Sequence of chain 1.A:
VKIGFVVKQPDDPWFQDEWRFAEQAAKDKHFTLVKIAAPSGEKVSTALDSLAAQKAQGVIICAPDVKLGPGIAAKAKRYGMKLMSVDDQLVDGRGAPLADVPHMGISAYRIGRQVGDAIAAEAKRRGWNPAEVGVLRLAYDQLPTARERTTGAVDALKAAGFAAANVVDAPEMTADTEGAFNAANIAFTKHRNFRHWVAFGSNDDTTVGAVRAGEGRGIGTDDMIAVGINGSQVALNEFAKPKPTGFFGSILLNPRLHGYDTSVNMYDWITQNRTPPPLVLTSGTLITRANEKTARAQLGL

A small-molecule ligand and the protein it binds are described below.
Small molecule (SMILES): OC[C@H]1O[C@@H](O)[C@H](O)[C@@H](O)[C@H]1O

Binding-site contacts:
Ligand atom C3 contacts residue ASN266 of chain 1.A at 3.9 Å.
Ligand atom C6 contacts residue ASP123 of chain 1.A at 3.4 Å.
Ligand atom O3 contacts residue ASN266 of chain 1.A at 3.0 Å (h-bond).
Ligand atom C5 contacts residue ASP123 of chain 1.A at 3.6 Å.
Ligand atom C1 contacts residue ARG185 of chain 1.A at 3.9 Å.
Ligand atom O6 contacts residue ILE142 of chain 1.A at 3.6 Å.
Ligand atom C5 contacts residue ARG185 of chain 1.A at 3.8 Å.
Ligand atom O2 contacts residue PHE51 of chain 1.A at 4.0 Å.
Ligand atom O4 contacts residue ASN266 of chain 1.A at 2.6 Å (h-bond).
Ligand atom C2 contacts residue LYS44 of chain 1.A at 3.8 Å.
Ligand atom O3 contacts residue ASP48 of chain 1.A at 2.6 Å (salt-bridge).
Ligand atom C5 contacts residue TRP50 of chain 1.A at 3.6 Å (hydrophobic).
Ligand atom C1 contacts residue LYS44 of chain 1.A at 3.7 Å.
Ligand atom O2 contacts residue ASP48 of chain 1.A at 4.1 Å.
Ligand atom C1 contacts residue ASP123 of chain 1.A at 4.0 Å.
Ligand atom O5 contacts residue ASP124 of chain 1.A at 3.9 Å.
Ligand atom C6 contacts residue ARG185 of chain 1.A at 3.6 Å.
Ligand atom C4 contacts residue ASN266 of chain 1.A at 3.2 Å.
Ligand atom O1 contacts residue ARG185 of chain 1.A at 3.7 Å.
Ligand atom C3 contacts residue TRP50 of chain 1.A at 3.9 Å (hydrophobic).
Ligand atom C4 contacts residue TRP50 of chain 1.A at 3.6 Å (hydrophobic).
Ligand atom C3 contacts residue ASP48 of chain 1.A at 3.5 Å.
Ligand atom O3 contacts residue ASN239 of chain 1.A at 3.0 Å (h-bond).
Ligand atom O2 contacts residue ASN239 of chain 1.A at 4.0 Å.
Ligand atom C1 contacts residue ASP124 of chain 1.A at 3.4 Å.
Ligand atom O6 contacts residue HIS294 of chain 1.A at 3.7 Å.
Ligand atom O4 contacts residue ASN239 of chain 1.A at 3.9 Å.
Ligand atom C4 contacts residue ARG185 of chain 1.A at 4.0 Å.
Ligand atom C6 contacts residue TRP50 of chain 1.A at 3.8 Å (hydrophobic).
Ligand atom O6 contacts residue ARG185 of chain 1.A at 3.6 Å.
Ligand atom O1 contacts residue LYS44 of chain 1.A at 3.2 Å (salt-bridge).
Ligand atom O4 contacts residue ARG185 of chain 1.A at 2.9 Å (salt-bridge).
Ligand atom C6 contacts residue LEU289 of chain 1.A at 3.9 Å (hydrophobic).
Ligand atom O6 contacts residue ASP123 of chain 1.A at 2.6 Å (salt-bridge).
Ligand atom O5 contacts residue ARG185 of chain 1.A at 2.9 Å (salt-bridge).
Ligand atom O2 contacts residue LYS44 of chain 1.A at 2.8 Å (salt-bridge).
Ligand atom C3 contacts residue ASN239 of chain 1.A at 4.1 Å.
Ligand atom O1 contacts residue ASP124 of chain 1.A at 2.6 Å (salt-bridge).
Ligand atom O5 contacts residue ASP123 of chain 1.A at 3.8 Å.
Ligand atom C6 contacts residue ILE142 of chain 1.A at 3.9 Å (hydrophobic).